The small molecule below binds the protein below.
Small molecule (SMILES): Nc1ccn([C@@H]2O[C@H](CO[P](=O)(O)O[C@H]3[C@@H](O)[C@H](n4ccc(=O)[nH]c4=O)O[C@@H]3CO[P](=O)(O)O[C@H]3[C@@H](O)[C@H](n4ccc(N)nc4=O)O[C@@H]3CO[P](=O)(O)O[C@H]3[C@@H](O)[C@H](n4ccc(=O)[nH]c4=O)O[C@@H]3CO[P](=O)(O)O[C@H]3[C@@H](O)[C@H](n4cnc5c(=O)nc(N)[nH]c54)O[C@@H]3CO[P](=O)(O)O[C@H]3[C@@H](O)[C@H](n4cnc5c(N)ncnc54)O[C@@H]3CO)[C@@H](O)[C@H]2O)c(=O)n1

Binding-site contacts:
Ligand atom O4' contacts residue ARG180 of chain 5.C at 4.0 Å.
Ligand atom O2 contacts residue GLU113 of chain 5.C at 4.2 Å.
Ligand atom N7 contacts residue ILE350 of chain 5.C at 3.8 Å.
Ligand atom O2' contacts residue MET125 of chain 5.C at 3.6 Å.
Ligand atom OP1 contacts residue THR124 of chain 5.C at 3.8 Å.
Ligand atom O2' contacts residue THR124 of chain 5.C at 4.1 Å.
Ligand atom OP1 contacts residue SER126 of chain 5.C at 2.8 Å (h-bond).
Ligand atom O4' contacts residue SER126 of chain 5.C at 4.3 Å.
Ligand atom C5' contacts residue THR124 of chain 5.C at 3.5 Å.
Ligand atom N1 contacts residue VAL192 of chain 5.C at 4.0 Å.
Ligand atom C4' contacts residue SER126 of chain 5.C at 3.4 Å.
Ligand atom N6 contacts residue THR349 of chain 5.C at 3.9 Å.
Ligand atom N9 contacts residue PRO190 of chain 5.C at 4.1 Å.
Ligand atom C5' contacts residue SER126 of chain 5.C at 3.9 Å.
Ligand atom C6 contacts residue ILE350 of chain 5.C at 3.8 Å (hydrophobic).
Ligand atom C5 contacts residue ILE350 of chain 5.C at 3.6 Å (hydrophobic).
Ligand atom O2' contacts residue ARG180 of chain 5.C at 3.9 Å.
Ligand atom C4' contacts residue PRO190 of chain 5.C at 4.3 Å (hydrophobic).
Ligand atom O2' contacts residue SER126 of chain 5.C at 3.6 Å (h-bond).
Ligand atom C4 contacts residue ILE350 of chain 5.C at 4.2 Å (hydrophobic).
Ligand atom C8 contacts residue PRO190 of chain 5.C at 4.2 Å (hydrophobic).
Ligand atom C8 contacts residue ILE350 of chain 5.C at 4.1 Å (hydrophobic).
Ligand atom O3' contacts residue THR124 of chain 5.C at 4.2 Å.
Ligand atom C2 contacts residue VAL192 of chain 5.C at 3.7 Å (hydrophobic).
Ligand atom P contacts residue SER126 of chain 5.C at 3.7 Å.
Ligand atom O4' contacts residue THR124 of chain 5.C at 4.3 Å.
Ligand atom C1' contacts residue ARG180 of chain 5.C at 3.7 Å.
Ligand atom C2 contacts residue ARG180 of chain 5.C at 3.6 Å.
Ligand atom C3' contacts residue SER126 of chain 5.C at 4.3 Å.
Ligand atom OP1 contacts residue LYS73 of chain 5.C at 4.1 Å.
Ligand atom N6 contacts residue ILE350 of chain 5.C at 4.0 Å.
Ligand atom O3' contacts residue MET125 of chain 5.C at 4.3 Å.
Ligand atom N3 contacts residue ARG180 of chain 5.C at 4.0 Å.
Ligand atom OP1 contacts residue THR124 of chain 5.C at 4.0 Å.
Ligand atom C4' contacts residue THR124 of chain 5.C at 3.6 Å.
Ligand atom O3' contacts residue SER126 of chain 5.C at 3.3 Å.
Ligand atom O4' contacts residue PRO190 of chain 5.C at 3.2 Å.
Ligand atom N3 contacts residue VAL192 of chain 5.C at 3.4 Å.
Ligand atom C4 contacts residue VAL192 of chain 5.C at 3.9 Å (hydrophobic).
Ligand atom C1' contacts residue PRO190 of chain 5.C at 3.9 Å (hydrophobic).

Sequence of chain 5.C:
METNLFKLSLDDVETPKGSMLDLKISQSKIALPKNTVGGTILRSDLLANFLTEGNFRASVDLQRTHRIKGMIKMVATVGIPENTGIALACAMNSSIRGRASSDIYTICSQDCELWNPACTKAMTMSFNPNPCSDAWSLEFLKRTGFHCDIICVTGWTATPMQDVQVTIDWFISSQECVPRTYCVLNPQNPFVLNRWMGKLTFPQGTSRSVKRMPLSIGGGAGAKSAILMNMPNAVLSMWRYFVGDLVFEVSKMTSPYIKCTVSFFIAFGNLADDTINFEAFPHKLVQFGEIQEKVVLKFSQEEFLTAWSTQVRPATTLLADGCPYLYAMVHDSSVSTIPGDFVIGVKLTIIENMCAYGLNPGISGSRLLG